Binding-site contacts:
Ligand atom C4 contacts residue ASN324 of chain 1.A at 4.2 Å.
Ligand atom C7 contacts residue ASN324 of chain 1.A at 3.2 Å.
Ligand atom C6 contacts residue VAL318 of chain 1.A at 4.0 Å (hydrophobic).
Ligand atom O7 contacts residue GLN327 of chain 1.A at 4.2 Å.
Ligand atom C8 contacts residue GLN327 of chain 1.A at 3.4 Å.
Ligand atom N2 contacts residue ASN324 of chain 1.A at 2.8 Å (h-bond).
Ligand atom C7 contacts residue GLN327 of chain 1.A at 4.3 Å.
Ligand atom C2 contacts residue ASN324 of chain 1.A at 2.4 Å.
Ligand atom O7 contacts residue ASN324 of chain 1.A at 3.1 Å.
Ligand atom C3 contacts residue ASN324 of chain 1.A at 3.8 Å.
Ligand atom C1 contacts residue ASN324 of chain 1.A at 1.4 Å.
Ligand atom O6 contacts residue VAL318 of chain 1.A at 4.4 Å.
Ligand atom C5 contacts residue ASN324 of chain 1.A at 3.7 Å.
Ligand atom C8 contacts residue ASN324 of chain 1.A at 4.3 Å.
Ligand atom O7 contacts residue MET325 of chain 1.A at 4.3 Å.
Ligand atom O5 contacts residue ASN324 of chain 1.A at 2.4 Å (h-bond).

This protein binds this small molecule.
Small molecule (SMILES): CC(=O)N[C@@H]1[C@@H](O)[C@H](O)[C@@H](CO)O[C@H]1O

Sequence of chain 1.A:
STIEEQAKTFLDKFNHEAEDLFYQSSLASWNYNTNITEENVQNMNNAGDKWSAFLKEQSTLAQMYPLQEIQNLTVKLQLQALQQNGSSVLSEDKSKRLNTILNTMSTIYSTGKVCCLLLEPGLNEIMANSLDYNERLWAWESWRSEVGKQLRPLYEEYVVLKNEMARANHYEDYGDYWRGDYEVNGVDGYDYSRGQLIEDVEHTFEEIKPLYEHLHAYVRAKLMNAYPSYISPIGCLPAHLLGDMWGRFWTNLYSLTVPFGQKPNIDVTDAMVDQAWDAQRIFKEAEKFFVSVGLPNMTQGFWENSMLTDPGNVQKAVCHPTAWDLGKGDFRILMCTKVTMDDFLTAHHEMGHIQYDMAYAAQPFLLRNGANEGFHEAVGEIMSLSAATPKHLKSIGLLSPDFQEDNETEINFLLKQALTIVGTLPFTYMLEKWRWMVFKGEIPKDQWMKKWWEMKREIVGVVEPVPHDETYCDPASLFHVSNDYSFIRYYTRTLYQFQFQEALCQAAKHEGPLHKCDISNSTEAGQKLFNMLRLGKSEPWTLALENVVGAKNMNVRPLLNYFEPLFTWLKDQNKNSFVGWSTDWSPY